Sequence of chain 1.C:
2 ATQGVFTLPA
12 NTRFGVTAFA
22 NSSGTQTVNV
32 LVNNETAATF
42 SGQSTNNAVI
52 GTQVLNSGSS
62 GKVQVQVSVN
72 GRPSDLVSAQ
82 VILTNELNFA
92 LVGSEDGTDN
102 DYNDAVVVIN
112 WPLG

Binding-site contacts:
Ligand atom C6 contacts residue SER24 of chain 1.C at 3.6 Å.
Ligand atom O2 contacts residue ASP105 of chain 1.C at 3.2 Å (salt-bridge).
Ligand atom O3 contacts residue ASP105 of chain 1.C at 3.0 Å (salt-bridge).
Ligand atom N2 contacts residue T451 of chain 1.Q at 2.8 Å (h-bond).
Ligand atom O4 contacts residue CA1 of chain 1.O at 2.5 Å.
Ligand atom C6 contacts residue ASP97 of chain 1.C at 3.5 Å.
Ligand atom C4 contacts residue CA1 of chain 1.O at 3.4 Å.
Ligand atom C1 contacts residue SER23 of chain 1.C at 3.3 Å.
Ligand atom C3 contacts residue CA1 of chain 1.O at 3.4 Å.
Ligand atom O3 contacts residue CA1 of chain 1.P at 2.5 Å.
Ligand atom O4 contacts residue ASN22 of chain 1.C at 3.1 Å (h-bond).
Ligand atom C4 contacts residue GLY115 of chain 1.D at 3.4 Å.
Ligand atom O6 contacts residue ASP97 of chain 1.C at 3.0 Å (salt-bridge).
Ligand atom C2 contacts residue ASP105 of chain 1.C at 3.2 Å.
Ligand atom C3 contacts residue SER24 of chain 1.C at 3.6 Å.
Ligand atom O3 contacts residue SER24 of chain 1.C at 2.8 Å (h-bond).
Ligand atom C2 contacts residue T451 of chain 1.Q at 2.1 Å.
Ligand atom C3 contacts residue CA1 of chain 1.P at 3.4 Å.
Ligand atom C6 contacts residue GLY98 of chain 1.C at 3.6 Å.
Ligand atom O2 contacts residue ASP97 of chain 1.C at 2.6 Å (salt-bridge).
Ligand atom O3 contacts residue ASP100 of chain 1.C at 2.6 Å (salt-bridge).
Ligand atom C1 contacts residue T451 of chain 1.Q at 1.3 Å.
Ligand atom O2 contacts residue CA1 of chain 1.P at 2.5 Å.
Ligand atom O4 contacts residue SER23 of chain 1.C at 3.4 Å.
Ligand atom C7 contacts residue T451 of chain 1.Q at 3.4 Å.
Ligand atom O5 contacts residue T451 of chain 1.Q at 2.0 Å (h-bond).
Ligand atom O3 contacts residue ASP102 of chain 1.C at 3.0 Å (salt-bridge).
Ligand atom C3 contacts residue ASP100 of chain 1.C at 3.2 Å.
Ligand atom O7 contacts residue T451 of chain 1.Q at 3.3 Å (h-bond).
Ligand atom O4 contacts residue GLY115 of chain 1.D at 2.6 Å (h-bond).
Ligand atom O3 contacts residue CA1 of chain 1.O at 2.5 Å.
Ligand atom C4 contacts residue SER24 of chain 1.C at 3.5 Å.
Ligand atom C5 contacts residue T451 of chain 1.Q at 3.3 Å.
Ligand atom O5 contacts residue SER24 of chain 1.C at 3.0 Å (h-bond).
Ligand atom C2 contacts residue CA1 of chain 1.P at 3.3 Å.
Ligand atom O2 contacts residue GLU96 of chain 1.C at 3.4 Å (salt-bridge).
Ligand atom C2 contacts residue SER23 of chain 1.C at 3.6 Å.
Ligand atom C2 contacts residue ASP97 of chain 1.C at 3.5 Å.
Ligand atom C3 contacts residue T451 of chain 1.Q at 3.5 Å.
Ligand atom O5 contacts residue SER23 of chain 1.C at 3.4 Å (h-bond).

Sequence of chain 1.D:
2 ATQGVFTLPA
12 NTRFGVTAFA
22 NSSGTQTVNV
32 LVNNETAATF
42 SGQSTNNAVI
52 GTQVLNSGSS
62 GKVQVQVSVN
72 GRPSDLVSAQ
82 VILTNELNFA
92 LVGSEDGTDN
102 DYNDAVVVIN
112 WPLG

The small molecule below binds the protein below.
Small molecule (SMILES): CC(=O)N[C@H]1CO[C@H](CO)[C@@H](O[C@@H]2O[C@@H](C)[C@@H](O)[C@@H](O)[C@@H]2O)[C@@H]1O